Sequence of chain 1.O:
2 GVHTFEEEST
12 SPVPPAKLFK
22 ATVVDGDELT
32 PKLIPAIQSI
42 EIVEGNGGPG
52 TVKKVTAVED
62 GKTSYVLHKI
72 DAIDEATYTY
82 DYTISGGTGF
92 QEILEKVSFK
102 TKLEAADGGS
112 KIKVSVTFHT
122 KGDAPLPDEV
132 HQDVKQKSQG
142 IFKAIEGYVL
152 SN

Binding-site contacts:
Ligand atom C7 contacts residue GLU45 of chain 1.O at 3.2 Å.
Ligand atom C9 contacts residue VAL53 of chain 1.O at 4.2 Å (hydrophobic).
Ligand atom C2 contacts residue VAL53 of chain 1.O at 4.1 Å (hydrophobic).
Ligand atom C3 contacts residue VAL53 of chain 1.O at 4.2 Å (hydrophobic).
Ligand atom O1 contacts residue LYS70 of chain 1.O at 4.3 Å.
Ligand atom C10 contacts residue VAL53 of chain 1.O at 4.0 Å (hydrophobic).
Ligand atom S contacts residue VAL53 of chain 1.O at 4.5 Å.
Ligand atom C12 contacts residue LYS70 of chain 1.O at 3.9 Å.
Ligand atom C16 contacts residue LYS70 of chain 1.O at 4.5 Å.
Ligand atom C16 contacts residue VAL53 of chain 1.O at 4.1 Å (hydrophobic).
Ligand atom C6 contacts residue VAL44 of chain 1.O at 4.2 Å (hydrophobic).
Ligand atom C15 contacts residue LEU68 of chain 1.O at 4.2 Å (hydrophobic).
Ligand atom C15 contacts residue LYS70 of chain 1.O at 4.3 Å.
Ligand atom C2 contacts residue LEU68 of chain 1.O at 4.2 Å (hydrophobic).
Ligand atom C3 contacts residue VAL44 of chain 1.O at 4.3 Å (hydrophobic).
Ligand atom C9 contacts residue GLU45 of chain 1.O at 4.2 Å.
Ligand atom O3 contacts residue LYS70 of chain 1.O at 3.0 Å (salt-bridge).
Ligand atom C11 contacts residue LYS70 of chain 1.O at 4.3 Å.
Ligand atom C15 contacts residue SER86 of chain 1.O at 3.5 Å.
Ligand atom N contacts residue VAL53 of chain 1.O at 4.2 Å.
Ligand atom C16 contacts residue LEU68 of chain 1.O at 4.1 Å (hydrophobic).
Ligand atom C8 contacts residue GLU45 of chain 1.O at 3.4 Å.
Ligand atom O3 contacts residue VAL53 of chain 1.O at 3.5 Å.
Ligand atom C6 contacts residue GLU45 of chain 1.O at 3.5 Å.
Ligand atom C14 contacts residue SER86 of chain 1.O at 3.5 Å.
Ligand atom C13 contacts residue LYS70 of chain 1.O at 4.1 Å.
Ligand atom C11 contacts residue VAL53 of chain 1.O at 4.4 Å (hydrophobic).
Ligand atom C1 contacts residue VAL53 of chain 1.O at 4.0 Å (hydrophobic).
Ligand atom O2 contacts residue LYS70 of chain 1.O at 4.4 Å.
Ligand atom S contacts residue LYS70 of chain 1.O at 4.1 Å.
Ligand atom C4 contacts residue VAL44 of chain 1.O at 4.0 Å (hydrophobic).
Ligand atom C5 contacts residue GLU45 of chain 1.O at 4.1 Å.
Ligand atom C14 contacts residue LYS70 of chain 1.O at 4.2 Å.

This protein binds this small molecule.
Small molecule (SMILES): O=S(=O)(O)c1cccc2cccc(Nc3ccccc3)c12